Binding-site contacts:
Ligand atom C4 contacts residue ASN77 of chain 1.H at 4.2 Å.
Ligand atom C5 contacts residue ASN77 of chain 1.H at 3.6 Å.
Ligand atom O6 contacts residue ARG86 of chain 1.H at 4.3 Å.
Ligand atom O7 contacts residue PHE75 of chain 1.H at 3.6 Å.
Ligand atom C8 contacts residue ASN77 of chain 1.H at 4.2 Å.
Ligand atom C2 contacts residue THR79 of chain 1.H at 4.3 Å.
Ligand atom N2 contacts residue ASN77 of chain 1.H at 2.8 Å (h-bond).
Ligand atom C6 contacts residue THR79 of chain 1.H at 3.8 Å.
Ligand atom C3 contacts residue ASN77 of chain 1.H at 3.7 Å.
Ligand atom O5 contacts residue THR79 of chain 1.H at 3.0 Å (h-bond).
Ligand atom C7 contacts residue ASN77 of chain 1.H at 3.0 Å.
Ligand atom C4 contacts residue THR79 of chain 1.H at 4.1 Å.
Ligand atom C2 contacts residue ASN77 of chain 1.H at 2.3 Å.
Ligand atom O7 contacts residue VAL60 of chain 1.H at 4.3 Å.
Ligand atom O6 contacts residue THR79 of chain 1.H at 2.8 Å (h-bond).
Ligand atom C5 contacts residue THR79 of chain 1.H at 3.8 Å.
Ligand atom C1 contacts residue THR79 of chain 1.H at 3.9 Å.
Ligand atom O7 contacts residue ASN77 of chain 1.H at 2.9 Å (h-bond).
Ligand atom C1 contacts residue ASN77 of chain 1.H at 1.4 Å.
Ligand atom O5 contacts residue ASN77 of chain 1.H at 2.4 Å (h-bond).

Sequence of chain 1.H:
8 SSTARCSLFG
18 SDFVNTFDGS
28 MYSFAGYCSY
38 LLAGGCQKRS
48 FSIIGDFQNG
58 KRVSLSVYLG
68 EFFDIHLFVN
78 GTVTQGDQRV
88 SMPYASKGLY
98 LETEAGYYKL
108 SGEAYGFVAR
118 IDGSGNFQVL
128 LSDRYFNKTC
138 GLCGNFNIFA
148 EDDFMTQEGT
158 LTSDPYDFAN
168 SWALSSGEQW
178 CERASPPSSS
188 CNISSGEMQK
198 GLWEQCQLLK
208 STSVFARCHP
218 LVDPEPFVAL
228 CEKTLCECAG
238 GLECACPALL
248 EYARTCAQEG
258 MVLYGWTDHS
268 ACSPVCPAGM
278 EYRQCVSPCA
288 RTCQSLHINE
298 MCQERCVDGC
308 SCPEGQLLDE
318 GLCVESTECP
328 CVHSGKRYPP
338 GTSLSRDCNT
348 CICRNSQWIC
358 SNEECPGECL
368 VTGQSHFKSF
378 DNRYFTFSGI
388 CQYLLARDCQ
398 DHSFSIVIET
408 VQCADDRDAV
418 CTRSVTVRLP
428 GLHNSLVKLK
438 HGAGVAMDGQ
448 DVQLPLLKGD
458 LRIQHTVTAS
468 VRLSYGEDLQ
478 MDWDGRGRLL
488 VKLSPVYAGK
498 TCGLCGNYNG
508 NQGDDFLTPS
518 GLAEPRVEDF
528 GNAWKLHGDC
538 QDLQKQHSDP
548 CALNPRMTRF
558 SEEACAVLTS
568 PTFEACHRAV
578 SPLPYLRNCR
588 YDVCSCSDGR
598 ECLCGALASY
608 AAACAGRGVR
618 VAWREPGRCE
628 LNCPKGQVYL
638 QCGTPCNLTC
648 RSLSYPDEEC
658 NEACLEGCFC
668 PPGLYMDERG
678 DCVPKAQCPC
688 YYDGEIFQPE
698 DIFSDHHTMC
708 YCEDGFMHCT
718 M

A small-molecule ligand and the protein it binds are described below.
Small molecule (SMILES): CC(=O)N[C@@H]1[C@@H](O)[C@H](O)[C@@H](CO)O[C@H]1O